Sequence of chain 9.E:
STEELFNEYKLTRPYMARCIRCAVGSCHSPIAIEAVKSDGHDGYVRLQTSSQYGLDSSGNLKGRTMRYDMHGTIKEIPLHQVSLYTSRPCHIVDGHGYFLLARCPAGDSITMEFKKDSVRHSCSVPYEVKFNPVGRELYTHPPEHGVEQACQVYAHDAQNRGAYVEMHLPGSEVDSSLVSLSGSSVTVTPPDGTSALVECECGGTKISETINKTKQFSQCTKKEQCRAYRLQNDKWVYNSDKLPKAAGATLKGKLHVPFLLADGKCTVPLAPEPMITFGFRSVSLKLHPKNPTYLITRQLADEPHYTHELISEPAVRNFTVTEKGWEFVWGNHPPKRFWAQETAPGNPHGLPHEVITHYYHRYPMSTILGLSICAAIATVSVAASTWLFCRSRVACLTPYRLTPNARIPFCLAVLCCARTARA

Binding-site contacts:
Ligand atom O5 contacts residue ASN212 of chain 9.E at 2.4 Å (h-bond).
Ligand atom C1 contacts residue ASN212 of chain 9.E at 1.4 Å.
Ligand atom C2 contacts residue ASN212 of chain 9.E at 2.4 Å.
Ligand atom O7 contacts residue ASN212 of chain 9.E at 4.5 Å.
Ligand atom N2 contacts residue ASN212 of chain 9.E at 2.9 Å (h-bond).
Ligand atom C7 contacts residue ASN212 of chain 9.E at 3.9 Å.
Ligand atom N2 contacts residue ILE211 of chain 9.E at 4.3 Å.
Ligand atom C5 contacts residue ASN212 of chain 9.E at 3.7 Å.
Ligand atom C4 contacts residue ASN212 of chain 9.E at 4.2 Å.
Ligand atom C3 contacts residue ASN212 of chain 9.E at 3.8 Å.
Ligand atom C1 contacts residue ILE211 of chain 9.E at 4.2 Å (hydrophobic).

This small molecule binds to this protein.
Small molecule (SMILES): CC(=O)N[C@@H]1[C@@H](O)[C@H](O)[C@@H](CO)O[C@H]1O